Sequence of chain 1.F:
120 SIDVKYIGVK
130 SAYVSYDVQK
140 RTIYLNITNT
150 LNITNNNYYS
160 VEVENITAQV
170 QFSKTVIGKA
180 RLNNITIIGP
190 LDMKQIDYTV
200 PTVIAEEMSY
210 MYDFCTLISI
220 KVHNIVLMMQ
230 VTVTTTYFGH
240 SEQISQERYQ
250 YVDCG

Sequence of chain 1.D:
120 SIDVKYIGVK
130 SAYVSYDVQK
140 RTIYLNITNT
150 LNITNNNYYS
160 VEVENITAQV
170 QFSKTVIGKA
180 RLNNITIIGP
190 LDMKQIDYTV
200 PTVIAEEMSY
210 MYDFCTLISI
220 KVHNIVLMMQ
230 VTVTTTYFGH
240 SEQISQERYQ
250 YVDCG

A protein and the small-molecule ligand that binds it are described below.
Small molecule (SMILES): CC(=O)N[C@@H]1[C@@H](O)[C@H](O)[C@@H](CO)O[C@H]1O

Binding-site contacts:
Ligand atom C2 contacts residue ASN183 of chain 1.F at 2.6 Å.
Ligand atom C1 contacts residue ASN182 of chain 1.F at 4.3 Å.
Ligand atom O5 contacts residue NAG1 of chain 1.V at 4.3 Å.
Ligand atom C1 contacts residue ASN183 of chain 1.F at 1.5 Å.
Ligand atom O7 contacts residue NAG1 of chain 1.V at 3.1 Å.
Ligand atom C7 contacts residue NAG1 of chain 1.V at 4.1 Å.
Ligand atom O6 contacts residue ASN183 of chain 1.F at 4.5 Å.
Ligand atom C6 contacts residue NAG1 of chain 1.V at 4.3 Å.
Ligand atom C4 contacts residue NAG1 of chain 1.V at 4.2 Å.
Ligand atom C5 contacts residue ASN183 of chain 1.F at 3.6 Å.
Ligand atom C4 contacts residue ASN183 of chain 1.F at 4.3 Å.
Ligand atom O5 contacts residue ASN183 of chain 1.D at 4.2 Å.
Ligand atom O3 contacts residue NAG1 of chain 1.V at 4.0 Å.
Ligand atom C2 contacts residue NAG1 of chain 1.V at 4.3 Å.
Ligand atom O5 contacts residue ASN182 of chain 1.F at 4.0 Å.
Ligand atom C3 contacts residue ASN183 of chain 1.F at 3.9 Å.
Ligand atom O5 contacts residue ASN183 of chain 1.F at 2.3 Å (h-bond).
Ligand atom O6 contacts residue ASN182 of chain 1.F at 4.4 Å.
Ligand atom C2 contacts residue ASN183 of chain 1.D at 4.5 Å.
Ligand atom C7 contacts residue ASN183 of chain 1.F at 3.9 Å.
Ligand atom N2 contacts residue ASN183 of chain 1.F at 3.1 Å (h-bond).
Ligand atom O7 contacts residue ASN183 of chain 1.F at 4.4 Å.